Binding-site contacts:
Ligand atom O6P contacts residue ARG254 of chain 1.E at 4.4 Å.
Ligand atom O1P contacts residue ARG250 of chain 1.E at 4.3 Å.
Ligand atom O1 contacts residue ARG250 of chain 1.E at 3.4 Å (salt-bridge).
Ligand atom O1 contacts residue ARG232 of chain 1.E at 4.4 Å.
Ligand atom O3P contacts residue ARG250 of chain 1.E at 1.9 Å (salt-bridge).
Ligand atom O5P contacts residue ARG284 of chain 1.E at 3.1 Å (salt-bridge).
Ligand atom O4P contacts residue SER283 of chain 1.E at 4.3 Å.
Ligand atom O2P contacts residue ARG250 of chain 1.E at 3.8 Å.
Ligand atom O3 contacts residue GLY289 of chain 1.E at 3.0 Å (h-bond).
Ligand atom P1 contacts residue ASN246 of chain 1.E at 4.2 Å.
Ligand atom O2P contacts residue ASN246 of chain 1.E at 3.1 Å (h-bond).
Ligand atom P1 contacts residue ARG232 of chain 1.E at 3.8 Å.
Ligand atom P2 contacts residue ARG254 of chain 1.E at 3.3 Å.
Ligand atom O5P contacts residue SER283 of chain 1.E at 2.8 Å (h-bond).
Ligand atom O3 contacts residue ARG284 of chain 1.E at 3.8 Å.
Ligand atom O5 contacts residue ARG250 of chain 1.E at 4.0 Å.
Ligand atom C3 contacts residue GLY289 of chain 1.E at 4.1 Å.
Ligand atom O6P contacts residue ARG284 of chain 1.E at 3.2 Å.
Ligand atom O1P contacts residue SER243 of chain 1.E at 3.9 Å.
Ligand atom C1 contacts residue ARG250 of chain 1.E at 3.0 Å.
Ligand atom O3P contacts residue ARG232 of chain 1.E at 4.3 Å.
Ligand atom O3P contacts residue ASN246 of chain 1.E at 3.6 Å.
Ligand atom O2P contacts residue ARG232 of chain 1.E at 4.3 Å.
Ligand atom O5P contacts residue ARG254 of chain 1.E at 3.5 Å (salt-bridge).
Ligand atom O4P contacts residue ARG254 of chain 1.E at 2.3 Å (salt-bridge).
Ligand atom P2 contacts residue SER283 of chain 1.E at 4.1 Å.
Ligand atom O3P contacts residue SER243 of chain 1.E at 4.4 Å.
Ligand atom O5 contacts residue ARG254 of chain 1.E at 4.4 Å.
Ligand atom C2 contacts residue ARG250 of chain 1.E at 3.9 Å.
Ligand atom P1 contacts residue ARG250 of chain 1.E at 3.2 Å.
Ligand atom P2 contacts residue ARG284 of chain 1.E at 3.7 Å.
Ligand atom C4 contacts residue ARG250 of chain 1.E at 3.9 Å.
Ligand atom O5P contacts residue VAL285 of chain 1.E at 4.0 Å.
Ligand atom O2P contacts residue SER243 of chain 1.E at 4.3 Å.
Ligand atom O2 contacts residue ARG250 of chain 1.E at 4.1 Å.
Ligand atom C5 contacts residue ARG284 of chain 1.E at 4.4 Å.
Ligand atom O1P contacts residue ARG232 of chain 1.E at 2.4 Å (salt-bridge).
Ligand atom C3 contacts residue ARG284 of chain 1.E at 3.8 Å.
Ligand atom O4P contacts residue ARG250 of chain 1.E at 4.2 Å.
Ligand atom O4 contacts residue ARG250 of chain 1.E at 4.1 Å.

The small molecule below binds the protein below.
Small molecule (SMILES): O=C(COP(=O)(O)O)[C@H](O)[C@H](O)COP(=O)(O)O

Sequence of chain 1.E:
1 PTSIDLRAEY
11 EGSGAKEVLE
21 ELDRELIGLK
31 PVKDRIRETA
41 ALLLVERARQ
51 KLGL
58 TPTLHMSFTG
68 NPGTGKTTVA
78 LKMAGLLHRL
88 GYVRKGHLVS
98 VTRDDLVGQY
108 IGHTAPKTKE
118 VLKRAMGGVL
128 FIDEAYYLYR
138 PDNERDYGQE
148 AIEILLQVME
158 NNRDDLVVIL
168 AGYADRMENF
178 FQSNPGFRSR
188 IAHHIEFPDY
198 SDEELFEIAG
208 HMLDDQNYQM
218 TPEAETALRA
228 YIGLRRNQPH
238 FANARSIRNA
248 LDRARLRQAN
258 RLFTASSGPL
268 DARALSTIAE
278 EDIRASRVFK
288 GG